The protein below binds the small molecule below.
Small molecule (SMILES): CC(=O)N[C@@H]1[C@@H](O)[C@H](O)[C@@H](CO)O[C@H]1O

Sequence of chain 2.F:
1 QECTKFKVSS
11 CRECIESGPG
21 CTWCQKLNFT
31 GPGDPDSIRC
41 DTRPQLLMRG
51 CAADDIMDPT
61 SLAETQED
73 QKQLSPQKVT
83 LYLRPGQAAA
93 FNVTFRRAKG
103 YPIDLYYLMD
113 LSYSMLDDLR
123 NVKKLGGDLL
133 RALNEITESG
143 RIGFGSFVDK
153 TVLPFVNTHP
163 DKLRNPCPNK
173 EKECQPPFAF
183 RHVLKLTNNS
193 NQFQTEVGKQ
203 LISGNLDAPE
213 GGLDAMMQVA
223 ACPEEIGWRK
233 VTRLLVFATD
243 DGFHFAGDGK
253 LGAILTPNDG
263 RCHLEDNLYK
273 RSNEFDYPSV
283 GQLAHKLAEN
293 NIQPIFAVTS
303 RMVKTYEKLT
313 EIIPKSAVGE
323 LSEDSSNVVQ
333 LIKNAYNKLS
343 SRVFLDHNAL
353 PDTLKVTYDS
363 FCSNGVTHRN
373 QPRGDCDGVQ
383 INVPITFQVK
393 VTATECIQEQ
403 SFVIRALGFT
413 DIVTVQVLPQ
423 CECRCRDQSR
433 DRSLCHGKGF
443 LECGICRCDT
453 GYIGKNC

Binding-site contacts:
Ligand atom O6 contacts residue ARG143 of chain 2.F at 2.5 Å (salt-bridge).
Ligand atom C8 contacts residue ASN190 of chain 2.F at 4.1 Å.
Ligand atom C2 contacts residue ASN190 of chain 2.F at 2.5 Å.
Ligand atom O5 contacts residue ASN190 of chain 2.F at 2.3 Å (h-bond).
Ligand atom C1 contacts residue ASN190 of chain 2.F at 1.4 Å.
Ligand atom C6 contacts residue ARG143 of chain 2.F at 3.3 Å.
Ligand atom N2 contacts residue ASN190 of chain 2.F at 3.0 Å (h-bond).
Ligand atom C5 contacts residue ASN190 of chain 2.F at 3.6 Å.
Ligand atom O7 contacts residue ASN190 of chain 2.F at 3.4 Å (h-bond).
Ligand atom C5 contacts residue ARG143 of chain 2.F at 4.0 Å.
Ligand atom C3 contacts residue ASN190 of chain 2.F at 3.8 Å.
Ligand atom C4 contacts residue ASN190 of chain 2.F at 4.2 Å.
Ligand atom O5 contacts residue ARG143 of chain 2.F at 3.9 Å.
Ligand atom C7 contacts residue ASN190 of chain 2.F at 3.4 Å.